Sequence of chain 2.S:
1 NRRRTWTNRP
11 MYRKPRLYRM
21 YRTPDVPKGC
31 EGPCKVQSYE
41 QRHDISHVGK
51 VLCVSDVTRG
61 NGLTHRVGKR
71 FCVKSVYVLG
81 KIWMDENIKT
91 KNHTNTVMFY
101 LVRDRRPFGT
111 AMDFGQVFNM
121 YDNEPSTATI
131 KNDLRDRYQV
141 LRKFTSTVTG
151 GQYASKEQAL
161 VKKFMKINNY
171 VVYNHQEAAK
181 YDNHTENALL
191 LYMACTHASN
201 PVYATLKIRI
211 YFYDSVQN

Binding-site contacts:
Ligand atom C6 contacts residue PHE141 of chain 2.U at 3.4 Å (hydrophobic).
Ligand atom C2 contacts residue PHE141 of chain 2.U at 3.5 Å (hydrophobic).
Ligand atom O4' contacts residue ARG135 of chain 2.S at 3.7 Å.
Ligand atom C6 contacts residue CYS11 of chain 2.U at 3.6 Å (hydrophobic).
Ligand atom C4' contacts residue VAL140 of chain 2.S at 3.7 Å (hydrophobic).
Ligand atom N7 contacts residue PHE141 of chain 2.U at 3.5 Å.
Ligand atom C5' contacts residue ARG135 of chain 2.S at 3.6 Å.
Ligand atom C2' contacts residue CYS11 of chain 2.U at 3.6 Å (hydrophobic).
Ligand atom O2 contacts residue TYR188 of chain 2.U at 3.1 Å.
Ligand atom O4' contacts residue ARG103 of chain 2.S at 3.4 Å (salt-bridge).
Ligand atom O3' contacts residue LEU141 of chain 2.S at 3.5 Å (h-bond).
Ligand atom OP1 contacts residue ARG135 of chain 2.S at 3.1 Å (salt-bridge).
Ligand atom N3 contacts residue ARG103 of chain 2.S at 3.7 Å.
Ligand atom OP2 contacts residue LYS143 of chain 2.S at 2.9 Å (salt-bridge).
Ligand atom OP2 contacts residue TYR188 of chain 2.U at 2.7 Å (h-bond).
Ligand atom C4' contacts residue ARG105 of chain 2.S at 3.7 Å.
Ligand atom O3' contacts residue ARG105 of chain 2.S at 3.4 Å (salt-bridge).
Ligand atom C4 contacts residue PHE141 of chain 2.U at 3.4 Å (hydrophobic).
Ligand atom N3 contacts residue PHE141 of chain 2.U at 3.6 Å.
Ligand atom N4 contacts residue LYS51 of chain 2.U at 3.4 Å.
Ligand atom OP1 contacts residue ASP136 of chain 2.S at 2.8 Å (salt-bridge).
Ligand atom C2' contacts residue TYR188 of chain 2.U at 3.1 Å (hydrophobic).
Ligand atom N6 contacts residue PHE141 of chain 2.U at 3.4 Å.
Ligand atom P contacts residue TYR188 of chain 2.U at 3.4 Å.
Ligand atom C8 contacts residue PHE141 of chain 2.U at 3.7 Å (hydrophobic).
Ligand atom C3' contacts residue TYR188 of chain 2.U at 3.2 Å (hydrophobic).
Ligand atom C5' contacts residue ARG103 of chain 2.S at 3.4 Å.
Ligand atom OP2 contacts residue ARG186 of chain 2.U at 3.0 Å (salt-bridge).
Ligand atom OP2 contacts residue TYR54 of chain 2.U at 2.6 Å (h-bond).
Ligand atom N4 contacts residue SER52 of chain 2.U at 3.6 Å (h-bond).
Ligand atom O3' contacts residue TYR188 of chain 2.U at 2.9 Å (h-bond).
Ligand atom N1 contacts residue PHE141 of chain 2.U at 3.4 Å.
Ligand atom OP1 contacts residue LYS143 of chain 2.S at 3.0 Å (salt-bridge).
Ligand atom O5' contacts residue ARG135 of chain 2.S at 3.4 Å.
Ligand atom OP1 contacts residue ARG105 of chain 2.S at 2.9 Å (salt-bridge).
Ligand atom C5 contacts residue PHE141 of chain 2.U at 3.4 Å (hydrophobic).
Ligand atom C5 contacts residue TYR190 of chain 2.U at 3.6 Å (hydrophobic).
Ligand atom OP1 contacts residue ARG142 of chain 2.S at 3.5 Å.
Ligand atom C5' contacts residue LYS143 of chain 2.S at 3.6 Å.
Ligand atom O3' contacts residue ASP136 of chain 2.S at 3.7 Å.

The protein below binds the small molecule below.
Small molecule (SMILES): Nc1ccn([C@H]2C[C@H](O[P](=O)(O)OC[C@H]3O[C@@H](n4cnc5c(N)ncnc54)C[C@@H]3O[P](=O)(O)OC[C@H]3O[C@@H](n4cnc5c(N)ncnc54)C[C@@H]3O[P](=O)(O)OC[C@H]3O[C@@H](n4ccc(N)nc4=O)C[C@@H]3O[P](=O)(O)OC[C@H]3O[C@@H](n4ccc(N)nc4=O)C[C@@H]3O[P](=O)(O)OC[C@H]3O[C@@H](n4cnc5c(N)ncnc54)C[C@@H]3O[P](=O)(O)OC[C@H]3O[C@@H](n4ccc(N)nc4=O)C[C@@H]3O)[C@@H](COP(=O)=O)O2)c(=O)n1

Sequence of chain 2.U:
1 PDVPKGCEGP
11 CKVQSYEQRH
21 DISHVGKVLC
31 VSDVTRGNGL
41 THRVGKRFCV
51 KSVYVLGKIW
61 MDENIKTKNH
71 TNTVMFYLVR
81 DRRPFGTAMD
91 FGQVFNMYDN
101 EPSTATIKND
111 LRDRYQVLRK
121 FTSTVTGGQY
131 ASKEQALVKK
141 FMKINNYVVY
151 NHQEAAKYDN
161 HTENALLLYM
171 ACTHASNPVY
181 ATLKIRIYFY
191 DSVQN